Binding-site contacts:
Ligand atom C5 contacts residue ASN658 of chain 1.C at 3.7 Å.
Ligand atom C5 contacts residue ASN634 of chain 1.C at 4.0 Å.
Ligand atom C5 contacts residue LEU661 of chain 1.C at 4.4 Å (hydrophobic).
Ligand atom O7 contacts residue ASN634 of chain 1.C at 4.1 Å.
Ligand atom O6 contacts residue ASN634 of chain 1.C at 3.1 Å.
Ligand atom O5 contacts residue ASN634 of chain 1.C at 3.3 Å.
Ligand atom C7 contacts residue ASN658 of chain 1.C at 3.4 Å.
Ligand atom C6 contacts residue ASN634 of chain 1.C at 4.1 Å.
Ligand atom C2 contacts residue ASN658 of chain 1.C at 2.3 Å.
Ligand atom C4 contacts residue ASN634 of chain 1.C at 4.0 Å.
Ligand atom C2 contacts residue ASN634 of chain 1.C at 3.7 Å.
Ligand atom C3 contacts residue ASN658 of chain 1.C at 3.7 Å.
Ligand atom C1 contacts residue LEU661 of chain 1.C at 3.9 Å (hydrophobic).
Ligand atom C3 contacts residue ASN634 of chain 1.C at 4.4 Å.
Ligand atom O7 contacts residue ASN658 of chain 1.C at 3.8 Å.
Ligand atom C1 contacts residue ASN634 of chain 1.C at 3.6 Å.
Ligand atom N2 contacts residue ASN658 of chain 1.C at 2.7 Å (h-bond).
Ligand atom O5 contacts residue ASN658 of chain 1.C at 2.4 Å (h-bond).
Ligand atom O5 contacts residue LEU661 of chain 1.C at 3.5 Å.
Ligand atom C1 contacts residue THR660 of chain 1.C at 4.4 Å.
Ligand atom O6 contacts residue LEU638 of chain 1.C at 4.1 Å.
Ligand atom C4 contacts residue ASN658 of chain 1.C at 4.2 Å.
Ligand atom O6 contacts residue LEU661 of chain 1.C at 4.1 Å.
Ligand atom C1 contacts residue ASN658 of chain 1.C at 1.5 Å.
Ligand atom C8 contacts residue ASN658 of chain 1.C at 4.3 Å.

The small molecule below binds the protein below.
Small molecule (SMILES): CC(=O)N[C@@H]1[C@@H](O)[C@H](O)[C@@H](CO)O[C@H]1O

Sequence of chain 1.C:
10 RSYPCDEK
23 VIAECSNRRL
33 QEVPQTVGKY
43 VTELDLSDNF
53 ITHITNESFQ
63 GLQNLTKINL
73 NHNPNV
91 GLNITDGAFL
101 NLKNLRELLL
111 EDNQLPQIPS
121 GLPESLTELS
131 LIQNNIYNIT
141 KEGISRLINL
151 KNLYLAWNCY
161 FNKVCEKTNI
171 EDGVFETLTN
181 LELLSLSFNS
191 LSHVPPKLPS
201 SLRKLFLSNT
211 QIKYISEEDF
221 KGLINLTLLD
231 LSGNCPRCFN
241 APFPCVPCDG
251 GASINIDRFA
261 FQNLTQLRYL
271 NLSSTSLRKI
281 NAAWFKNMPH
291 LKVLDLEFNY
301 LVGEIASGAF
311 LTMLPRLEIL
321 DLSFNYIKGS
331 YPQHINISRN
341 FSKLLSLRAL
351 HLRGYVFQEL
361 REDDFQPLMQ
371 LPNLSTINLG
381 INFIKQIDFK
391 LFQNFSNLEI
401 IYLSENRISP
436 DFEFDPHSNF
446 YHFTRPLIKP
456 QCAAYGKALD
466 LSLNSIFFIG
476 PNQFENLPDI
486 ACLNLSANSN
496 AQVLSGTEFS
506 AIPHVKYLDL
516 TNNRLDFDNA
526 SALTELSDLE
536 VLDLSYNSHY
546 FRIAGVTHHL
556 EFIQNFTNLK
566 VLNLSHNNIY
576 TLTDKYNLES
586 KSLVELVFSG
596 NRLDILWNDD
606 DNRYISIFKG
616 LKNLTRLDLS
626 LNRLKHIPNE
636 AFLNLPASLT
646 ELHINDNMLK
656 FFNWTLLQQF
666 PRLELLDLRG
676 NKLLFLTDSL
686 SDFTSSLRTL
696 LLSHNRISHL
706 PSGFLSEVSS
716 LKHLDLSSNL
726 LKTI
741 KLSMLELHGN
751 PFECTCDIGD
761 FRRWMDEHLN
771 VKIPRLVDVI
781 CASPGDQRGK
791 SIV